Sequence of chain 2.B:
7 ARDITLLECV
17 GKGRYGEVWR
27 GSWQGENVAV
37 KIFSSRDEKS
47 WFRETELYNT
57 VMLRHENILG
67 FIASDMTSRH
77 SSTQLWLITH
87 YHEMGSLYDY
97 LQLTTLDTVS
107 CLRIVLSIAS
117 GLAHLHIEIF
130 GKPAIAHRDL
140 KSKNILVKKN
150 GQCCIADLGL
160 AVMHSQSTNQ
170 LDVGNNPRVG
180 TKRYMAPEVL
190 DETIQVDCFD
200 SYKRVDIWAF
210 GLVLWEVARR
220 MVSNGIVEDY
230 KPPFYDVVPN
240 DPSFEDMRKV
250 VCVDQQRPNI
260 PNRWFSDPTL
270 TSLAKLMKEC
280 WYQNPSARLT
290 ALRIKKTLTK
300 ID

Sequence of chain 1.A:
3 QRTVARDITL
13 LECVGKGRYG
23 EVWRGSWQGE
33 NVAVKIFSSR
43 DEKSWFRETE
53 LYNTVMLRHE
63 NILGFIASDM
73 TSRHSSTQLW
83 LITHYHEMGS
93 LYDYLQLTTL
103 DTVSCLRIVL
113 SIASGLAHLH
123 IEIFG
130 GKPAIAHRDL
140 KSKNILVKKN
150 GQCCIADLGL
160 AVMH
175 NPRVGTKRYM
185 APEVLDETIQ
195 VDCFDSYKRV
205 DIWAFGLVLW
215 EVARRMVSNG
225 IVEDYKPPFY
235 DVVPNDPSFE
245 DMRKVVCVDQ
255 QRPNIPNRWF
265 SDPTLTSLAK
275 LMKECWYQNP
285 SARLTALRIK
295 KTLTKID

Binding-site contacts:
Ligand atom N05 contacts residue GLY66 of chain 2.B at 3.3 Å.
Ligand atom C03 contacts residue ARG60 of chain 2.B at 3.7 Å.
Ligand atom C02 contacts residue SER74 of chain 1.A at 4.5 Å.
Ligand atom C02 contacts residue PHE67 of chain 2.B at 3.6 Å (hydrophobic).
Ligand atom C03 contacts residue THR56 of chain 2.B at 4.2 Å.
Ligand atom C03 contacts residue PHE67 of chain 2.B at 4.2 Å (hydrophobic).
Ligand atom N01 contacts residue VAL57 of chain 2.B at 4.3 Å.
Ligand atom C03 contacts residue TYR54 of chain 2.B at 3.9 Å (hydrophobic).
Ligand atom C03 contacts residue LEU59 of chain 2.B at 4.2 Å (hydrophobic).
Ligand atom C04 contacts residue LEU59 of chain 2.B at 4.0 Å (hydrophobic).
Ligand atom N05 contacts residue TYR54 of chain 2.B at 4.0 Å.
Ligand atom N05 contacts residue ARG60 of chain 2.B at 4.1 Å.
Ligand atom N06 contacts residue GLY66 of chain 2.B at 3.8 Å.
Ligand atom N05 contacts residue LEU65 of chain 2.B at 3.7 Å.
Ligand atom C04 contacts residue PHE67 of chain 2.B at 4.3 Å (hydrophobic).
Ligand atom C04 contacts residue LEU65 of chain 2.B at 4.3 Å (hydrophobic).
Ligand atom N01 contacts residue ARG60 of chain 2.B at 2.9 Å (salt-bridge).
Ligand atom N06 contacts residue ARG60 of chain 2.B at 3.8 Å.
Ligand atom N01 contacts residue SER74 of chain 1.A at 3.7 Å.
Ligand atom C04 contacts residue ARG60 of chain 2.B at 3.4 Å.
Ligand atom N06 contacts residue PHE67 of chain 2.B at 3.2 Å (h-bond).
Ligand atom C02 contacts residue TYR54 of chain 2.B at 4.3 Å (hydrophobic).
Ligand atom C02 contacts residue ARG60 of chain 2.B at 4.0 Å.
Ligand atom N05 contacts residue PHE67 of chain 2.B at 3.1 Å (h-bond).
Ligand atom C04 contacts residue TYR54 of chain 2.B at 3.7 Å (hydrophobic).

A protein and the small-molecule ligand that binds it are described below.
Small molecule (SMILES): N[C@@H]1CCNN1